This small molecule binds to this protein.
Small molecule (SMILES): CC(=O)N[C@@H]1[C@@H](O)[C@H](O)[C@@H](CO)O[C@H]1O

Sequence of chain 4.A:
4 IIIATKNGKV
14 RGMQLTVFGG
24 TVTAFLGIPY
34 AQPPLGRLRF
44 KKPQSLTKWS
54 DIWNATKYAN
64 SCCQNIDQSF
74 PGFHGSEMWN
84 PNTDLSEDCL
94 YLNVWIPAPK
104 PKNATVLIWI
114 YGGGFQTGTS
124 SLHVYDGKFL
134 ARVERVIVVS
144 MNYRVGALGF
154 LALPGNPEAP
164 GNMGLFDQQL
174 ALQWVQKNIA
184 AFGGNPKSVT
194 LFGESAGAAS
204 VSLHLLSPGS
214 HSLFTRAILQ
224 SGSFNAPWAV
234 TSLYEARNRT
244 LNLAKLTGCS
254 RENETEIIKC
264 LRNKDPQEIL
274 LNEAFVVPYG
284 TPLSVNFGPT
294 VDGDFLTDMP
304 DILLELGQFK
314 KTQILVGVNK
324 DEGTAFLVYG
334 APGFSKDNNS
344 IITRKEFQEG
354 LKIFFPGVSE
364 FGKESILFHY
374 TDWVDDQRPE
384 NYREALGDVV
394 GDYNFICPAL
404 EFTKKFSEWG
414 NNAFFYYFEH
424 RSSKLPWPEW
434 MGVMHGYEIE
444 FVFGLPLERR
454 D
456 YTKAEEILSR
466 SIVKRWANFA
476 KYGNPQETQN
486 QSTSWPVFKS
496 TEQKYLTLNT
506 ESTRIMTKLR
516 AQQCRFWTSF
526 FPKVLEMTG

Binding-site contacts:
Ligand atom C3 contacts residue ASN485 of chain 4.A at 3.5 Å.
Ligand atom C7 contacts residue ARG465 of chain 4.A at 3.7 Å.
Ligand atom N2 contacts residue ASN485 of chain 4.A at 2.8 Å (h-bond).
Ligand atom C2 contacts residue ASN485 of chain 4.A at 2.3 Å.
Ligand atom C8 contacts residue LYS469 of chain 4.A at 4.1 Å.
Ligand atom C8 contacts residue GLU482 of chain 4.A at 4.1 Å.
Ligand atom O7 contacts residue ASN485 of chain 4.A at 3.5 Å (h-bond).
Ligand atom N2 contacts residue ARG465 of chain 4.A at 4.2 Å.
Ligand atom O6 contacts residue ASN485 of chain 4.A at 3.9 Å.
Ligand atom O7 contacts residue GLU482 of chain 4.A at 4.0 Å.
Ligand atom C8 contacts residue ARG465 of chain 4.A at 3.8 Å.
Ligand atom O7 contacts residue ARG465 of chain 4.A at 3.6 Å.
Ligand atom O3 contacts residue ASN485 of chain 4.A at 4.5 Å.
Ligand atom C1 contacts residue ASN485 of chain 4.A at 1.4 Å.
Ligand atom C7 contacts residue GLU482 of chain 4.A at 4.1 Å.
Ligand atom O3 contacts residue ARG465 of chain 4.A at 3.5 Å.
Ligand atom C7 contacts residue ASN485 of chain 4.A at 3.6 Å.
Ligand atom C6 contacts residue ASN485 of chain 4.A at 3.2 Å.
Ligand atom O5 contacts residue ASN485 of chain 4.A at 2.4 Å (h-bond).
Ligand atom C5 contacts residue ASN485 of chain 4.A at 3.1 Å.
Ligand atom C4 contacts residue ASN485 of chain 4.A at 3.5 Å.